Binding-site contacts:
Ligand atom N7 contacts residue PHE254 of chain 2.B at 3.4 Å.
Ligand atom C4 contacts residue TRP50 of chain 2.A at 3.2 Å (hydrophobic).
Ligand atom N7 contacts residue ASN215 of chain 2.B at 3.1 Å (h-bond).
Ligand atom O3' contacts residue TYR77 of chain 2.A at 3.5 Å (h-bond).
Ligand atom C6 contacts residue PHE254 of chain 2.B at 3.4 Å (hydrophobic).
Ligand atom N9 contacts residue PHE254 of chain 2.B at 3.6 Å.
Ligand atom C1' contacts residue TYR77 of chain 2.A at 3.4 Å (hydrophobic).
Ligand atom O2' contacts residue TYR77 of chain 2.A at 3.2 Å (h-bond).
Ligand atom N3 contacts residue TRP50 of chain 2.A at 3.4 Å (h-bond).
Ligand atom C5 contacts residue PHE254 of chain 2.B at 3.5 Å (hydrophobic).
Ligand atom O4' contacts residue GOL1 of chain 2.H at 3.5 Å (h-bond).
Ligand atom N1 contacts residue PHE254 of chain 2.B at 3.3 Å.
Ligand atom C2' contacts residue ASP16 of chain 2.A at 3.4 Å.
Ligand atom O3' contacts residue SER158 of chain 2.A at 2.6 Å (h-bond).
Ligand atom O4' contacts residue THR155 of chain 2.A at 3.1 Å (h-bond).
Ligand atom C6 contacts residue TRP50 of chain 2.A at 3.5 Å (hydrophobic).
Ligand atom N6 contacts residue ARG277 of chain 2.B at 2.8 Å (salt-bridge).
Ligand atom O2' contacts residue ASP16 of chain 2.A at 2.5 Å (salt-bridge).
Ligand atom N3 contacts residue PHE254 of chain 2.B at 3.5 Å.
Ligand atom C8 contacts residue GOL1 of chain 2.H at 3.4 Å.
Ligand atom N1 contacts residue ALA279 of chain 2.B at 2.8 Å (h-bond).
Ligand atom O3' contacts residue ASP16 of chain 2.A at 2.6 Å (salt-bridge).
Ligand atom C2 contacts residue ALA279 of chain 2.B at 3.3 Å (hydrophobic).
Ligand atom C4' contacts residue THR155 of chain 2.A at 3.5 Å.
Ligand atom C8 contacts residue PHE213 of chain 2.B at 3.5 Å (hydrophobic).
Ligand atom C3' contacts residue ASP16 of chain 2.A at 3.5 Å.
Ligand atom C2' contacts residue PHE213 of chain 2.B at 3.5 Å (hydrophobic).
Ligand atom O2' contacts residue TRP50 of chain 2.A at 3.3 Å (h-bond).
Ligand atom N6 contacts residue ASN215 of chain 2.B at 2.9 Å (h-bond).
Ligand atom N9 contacts residue TRP50 of chain 2.A at 3.5 Å (h-bond).
Ligand atom C2 contacts residue PRO78 of chain 2.A at 3.4 Å (hydrophobic).
Ligand atom N1 contacts residue ARG277 of chain 2.B at 3.5 Å (salt-bridge).
Ligand atom O4' contacts residue THR80 of chain 2.A at 3.4 Å.
Ligand atom N3 contacts residue PRO78 of chain 2.A at 3.4 Å.
Ligand atom N7 contacts residue PHE213 of chain 2.B at 3.5 Å.
Ligand atom C2 contacts residue PHE254 of chain 2.B at 3.6 Å (hydrophobic).
Ligand atom N6 contacts residue PHE254 of chain 2.B at 3.3 Å.
Ligand atom C6 contacts residue ARG277 of chain 2.B at 3.6 Å.
Ligand atom C4 contacts residue PHE254 of chain 2.B at 3.5 Å (hydrophobic).
Ligand atom C5 contacts residue TRP50 of chain 2.A at 3.5 Å (hydrophobic).

This protein binds this small molecule.
Small molecule (SMILES): Nc1ncnc2c1ncn2[C@@H]1OC[C@@H](O)[C@H]1O

Sequence of chain 2.B:
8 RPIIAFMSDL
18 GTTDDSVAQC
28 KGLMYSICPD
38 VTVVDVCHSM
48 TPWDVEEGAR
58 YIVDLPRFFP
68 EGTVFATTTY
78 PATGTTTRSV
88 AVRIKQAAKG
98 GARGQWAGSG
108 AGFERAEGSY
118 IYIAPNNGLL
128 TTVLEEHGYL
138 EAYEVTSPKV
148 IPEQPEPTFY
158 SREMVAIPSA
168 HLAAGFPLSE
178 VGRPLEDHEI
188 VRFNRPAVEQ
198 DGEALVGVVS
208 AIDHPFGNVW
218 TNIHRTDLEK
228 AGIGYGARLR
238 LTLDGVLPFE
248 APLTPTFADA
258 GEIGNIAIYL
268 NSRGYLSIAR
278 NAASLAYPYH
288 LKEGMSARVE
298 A

Sequence of chain 2.A:
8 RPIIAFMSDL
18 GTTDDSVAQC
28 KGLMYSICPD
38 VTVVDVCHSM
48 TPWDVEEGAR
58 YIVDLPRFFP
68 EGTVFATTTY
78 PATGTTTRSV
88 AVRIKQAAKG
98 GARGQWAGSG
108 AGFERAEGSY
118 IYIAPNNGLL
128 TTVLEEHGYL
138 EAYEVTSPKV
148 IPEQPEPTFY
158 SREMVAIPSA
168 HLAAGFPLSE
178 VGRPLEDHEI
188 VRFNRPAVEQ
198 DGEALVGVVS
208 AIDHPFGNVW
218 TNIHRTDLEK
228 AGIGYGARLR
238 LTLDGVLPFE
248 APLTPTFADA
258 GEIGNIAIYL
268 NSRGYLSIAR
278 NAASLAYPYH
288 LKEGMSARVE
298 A